Sequence of chain 1.A:
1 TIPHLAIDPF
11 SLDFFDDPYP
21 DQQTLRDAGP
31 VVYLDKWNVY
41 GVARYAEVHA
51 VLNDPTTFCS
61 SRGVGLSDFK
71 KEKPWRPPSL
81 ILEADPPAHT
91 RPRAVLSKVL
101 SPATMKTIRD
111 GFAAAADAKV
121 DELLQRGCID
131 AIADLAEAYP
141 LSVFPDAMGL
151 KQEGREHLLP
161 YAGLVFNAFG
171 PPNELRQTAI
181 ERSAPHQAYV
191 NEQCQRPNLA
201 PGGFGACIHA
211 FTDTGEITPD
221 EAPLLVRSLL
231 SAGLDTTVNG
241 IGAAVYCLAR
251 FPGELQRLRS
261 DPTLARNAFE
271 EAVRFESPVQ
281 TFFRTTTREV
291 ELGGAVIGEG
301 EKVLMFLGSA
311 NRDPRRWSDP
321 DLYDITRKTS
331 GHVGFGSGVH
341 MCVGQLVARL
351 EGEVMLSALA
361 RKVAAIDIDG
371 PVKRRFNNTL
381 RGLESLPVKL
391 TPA

This protein binds this small molecule.
Small molecule (SMILES): O=C(O)c1ccc(C2CC2)cc1

Binding-site contacts:
Ligand atom C10 contacts residue PHE282 of chain 1.A at 3.8 Å (hydrophobic).
Ligand atom C06 contacts residue ALA232 of chain 1.A at 3.6 Å (hydrophobic).
Ligand atom O01 contacts residue SER79 of chain 1.A at 4.0 Å.
Ligand atom C08 contacts residue ALA232 of chain 1.A at 3.8 Å (hydrophobic).
Ligand atom C05 contacts residue HEM1 of chain 1.B at 3.7 Å.
Ligand atom C11 contacts residue HEM1 of chain 1.B at 3.2 Å.
Ligand atom C11 contacts residue PHE282 of chain 1.A at 3.5 Å (hydrophobic).
Ligand atom C07 contacts residue LEU82 of chain 1.A at 4.1 Å (hydrophobic).
Ligand atom C02 contacts residue SER79 of chain 1.A at 3.6 Å.
Ligand atom C08 contacts residue PHE166 of chain 1.A at 4.0 Å (hydrophobic).
Ligand atom C04 contacts residue ALA232 of chain 1.A at 4.2 Å (hydrophobic).
Ligand atom C09 contacts residue ALA232 of chain 1.A at 4.1 Å (hydrophobic).
Ligand atom O01 contacts residue SER228 of chain 1.A at 3.6 Å.
Ligand atom C02 contacts residue SER228 of chain 1.A at 3.5 Å.
Ligand atom C07 contacts residue ALA232 of chain 1.A at 3.5 Å (hydrophobic).
Ligand atom C10 contacts residue PHE166 of chain 1.A at 3.6 Å (hydrophobic).
Ligand atom C05 contacts residue ALA232 of chain 1.A at 3.9 Å (hydrophobic).
Ligand atom C02 contacts residue LEU82 of chain 1.A at 4.1 Å (hydrophobic).
Ligand atom C12 contacts residue THR236 of chain 1.A at 3.8 Å.
Ligand atom C12 contacts residue ALA232 of chain 1.A at 3.8 Å (hydrophobic).
Ligand atom O03 contacts residue ILE81 of chain 1.A at 3.9 Å.
Ligand atom C09 contacts residue VAL165 of chain 1.A at 4.2 Å (hydrophobic).
Ligand atom C12 contacts residue HEM1 of chain 1.B at 3.4 Å.
Ligand atom C02 contacts residue ARG76 of chain 1.A at 3.9 Å.
Ligand atom O03 contacts residue SER228 of chain 1.A at 2.6 Å (h-bond).
Ligand atom O03 contacts residue SER79 of chain 1.A at 2.6 Å (h-bond).
Ligand atom O01 contacts residue SER231 of chain 1.A at 3.5 Å.
Ligand atom C04 contacts residue LEU82 of chain 1.A at 3.7 Å (hydrophobic).
Ligand atom C09 contacts residue SER231 of chain 1.A at 3.8 Å.
Ligand atom C09 contacts residue ARG76 of chain 1.A at 4.1 Å.
Ligand atom C10 contacts residue ALA232 of chain 1.A at 4.0 Å (hydrophobic).
Ligand atom C12 contacts residue PHE166 of chain 1.A at 3.8 Å (hydrophobic).
Ligand atom C05 contacts residue LEU82 of chain 1.A at 3.8 Å (hydrophobic).
Ligand atom C08 contacts residue PHE169 of chain 1.A at 3.9 Å (hydrophobic).
Ligand atom C06 contacts residue LEU82 of chain 1.A at 3.9 Å (hydrophobic).
Ligand atom C08 contacts residue LEU82 of chain 1.A at 4.0 Å (hydrophobic).
Ligand atom C06 contacts residue HEM1 of chain 1.B at 3.5 Å.
Ligand atom O03 contacts residue LEU82 of chain 1.A at 3.7 Å.
Ligand atom C09 contacts residue LEU82 of chain 1.A at 3.9 Å (hydrophobic).
Ligand atom O01 contacts residue ARG76 of chain 1.A at 2.9 Å (salt-bridge).